Binding-site contacts:
Ligand atom C1 contacts residue ASN680 of chain 1.A at 1.4 Å.
Ligand atom N2 contacts residue THR684 of chain 1.A at 4.2 Å.
Ligand atom N2 contacts residue ASN680 of chain 1.A at 2.8 Å (h-bond).
Ligand atom O7 contacts residue ASN680 of chain 1.A at 3.6 Å (h-bond).
Ligand atom C8 contacts residue ASN680 of chain 1.A at 4.3 Å.
Ligand atom O5 contacts residue ASN680 of chain 1.A at 2.5 Å (h-bond).
Ligand atom C3 contacts residue ASN680 of chain 1.A at 3.8 Å.
Ligand atom C4 contacts residue ASN680 of chain 1.A at 4.3 Å.
Ligand atom C8 contacts residue THR684 of chain 1.A at 3.0 Å.
Ligand atom O6 contacts residue GLN650 of chain 1.A at 3.0 Å (h-bond).
Ligand atom C6 contacts residue GLN650 of chain 1.A at 4.4 Å.
Ligand atom C2 contacts residue ASN680 of chain 1.A at 2.4 Å.
Ligand atom C5 contacts residue ASN680 of chain 1.A at 3.7 Å.
Ligand atom C7 contacts residue ASN680 of chain 1.A at 3.3 Å.
Ligand atom C7 contacts residue THR684 of chain 1.A at 4.2 Å.

This small molecule binds to this protein.
Small molecule (SMILES): CC(=O)N[C@@H]1[C@@H](O)[C@H](O)[C@@H](CO)O[C@H]1O

Sequence of chain 1.A:
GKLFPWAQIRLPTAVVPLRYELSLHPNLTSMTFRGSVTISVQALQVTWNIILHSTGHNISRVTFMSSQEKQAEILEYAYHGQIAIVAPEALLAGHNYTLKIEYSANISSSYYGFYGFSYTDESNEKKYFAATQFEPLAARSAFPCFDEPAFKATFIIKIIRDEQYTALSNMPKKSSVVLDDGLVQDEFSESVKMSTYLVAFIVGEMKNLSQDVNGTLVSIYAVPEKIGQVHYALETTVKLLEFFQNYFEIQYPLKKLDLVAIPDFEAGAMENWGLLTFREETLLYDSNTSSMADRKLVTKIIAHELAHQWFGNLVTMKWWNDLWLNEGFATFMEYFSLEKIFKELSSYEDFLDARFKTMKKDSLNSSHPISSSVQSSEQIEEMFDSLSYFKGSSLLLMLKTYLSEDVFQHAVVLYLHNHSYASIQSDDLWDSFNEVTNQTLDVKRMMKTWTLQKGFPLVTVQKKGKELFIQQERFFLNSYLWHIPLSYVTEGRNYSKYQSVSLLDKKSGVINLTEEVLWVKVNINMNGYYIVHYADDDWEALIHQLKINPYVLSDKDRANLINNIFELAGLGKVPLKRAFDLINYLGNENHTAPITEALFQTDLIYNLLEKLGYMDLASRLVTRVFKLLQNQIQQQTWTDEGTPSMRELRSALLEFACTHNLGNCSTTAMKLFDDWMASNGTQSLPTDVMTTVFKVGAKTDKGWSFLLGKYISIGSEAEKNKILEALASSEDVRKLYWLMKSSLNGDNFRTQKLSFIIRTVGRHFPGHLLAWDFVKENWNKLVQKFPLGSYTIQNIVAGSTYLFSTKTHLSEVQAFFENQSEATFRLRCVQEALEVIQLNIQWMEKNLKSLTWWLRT